Sequence of chain 1.A:
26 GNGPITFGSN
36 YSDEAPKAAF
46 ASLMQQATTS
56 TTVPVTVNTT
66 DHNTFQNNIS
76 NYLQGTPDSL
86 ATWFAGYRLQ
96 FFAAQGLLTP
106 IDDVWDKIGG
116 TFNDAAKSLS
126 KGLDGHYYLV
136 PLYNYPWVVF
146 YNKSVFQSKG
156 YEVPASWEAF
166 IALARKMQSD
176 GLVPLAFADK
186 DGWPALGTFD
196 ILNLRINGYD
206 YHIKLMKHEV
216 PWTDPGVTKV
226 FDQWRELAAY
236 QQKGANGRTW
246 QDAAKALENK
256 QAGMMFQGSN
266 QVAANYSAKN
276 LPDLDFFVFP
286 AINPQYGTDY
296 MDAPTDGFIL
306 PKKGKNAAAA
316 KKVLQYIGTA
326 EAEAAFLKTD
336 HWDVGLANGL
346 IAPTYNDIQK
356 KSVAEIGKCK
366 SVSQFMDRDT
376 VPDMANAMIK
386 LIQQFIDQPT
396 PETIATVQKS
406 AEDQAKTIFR

Binding-site contacts:
Ligand atom C4 contacts residue ARG93 of chain 1.A at 3.8 Å.
Ligand atom O6 contacts residue GLN266 of chain 1.A at 3.1 Å (h-bond).
Ligand atom O3 contacts residue ASP372 of chain 1.A at 2.6 Å (salt-bridge).
Ligand atom C6 contacts residue PHE370 of chain 1.A at 3.5 Å (hydrophobic).
Ligand atom O3 contacts residue ARG93 of chain 1.A at 2.5 Å (salt-bridge).
Ligand atom O2 contacts residue GLN71 of chain 1.A at 2.5 Å (h-bond).
Ligand atom O4 contacts residue ARG373 of chain 1.A at 2.7 Å (salt-bridge).
Ligand atom O1 contacts residue TYR140 of chain 1.A at 4.0 Å.
Ligand atom O6 contacts residue TRP142 of chain 1.A at 2.8 Å (h-bond).
Ligand atom O3 contacts residue GLN71 of chain 1.A at 3.1 Å (h-bond).
Ligand atom C2 contacts residue HIS67 of chain 1.A at 3.7 Å.
Ligand atom C6 contacts residue TRP142 of chain 1.A at 3.7 Å (hydrophobic).
Ligand atom O5 contacts residue TYR140 of chain 1.A at 3.3 Å (h-bond).
Ligand atom C2 contacts residue ARG93 of chain 1.A at 3.5 Å.
Ligand atom C5 contacts residue ARG373 of chain 1.A at 4.0 Å.
Ligand atom O3 contacts residue TRP188 of chain 1.A at 3.9 Å.
Ligand atom O4 contacts residue ARG93 of chain 1.A at 3.2 Å (salt-bridge).
Ligand atom C4 contacts residue PHE370 of chain 1.A at 3.6 Å (hydrophobic).
Ligand atom O1 contacts residue PHE89 of chain 1.A at 3.9 Å.
Ligand atom O1 contacts residue ARG373 of chain 1.A at 3.6 Å (salt-bridge).
Ligand atom C3 contacts residue TRP188 of chain 1.A at 3.7 Å (hydrophobic).
Ligand atom O2 contacts residue HIS67 of chain 1.A at 2.7 Å (h-bond).
Ligand atom O1 contacts residue HIS67 of chain 1.A at 3.2 Å (h-bond).
Ligand atom C1 contacts residue HIS67 of chain 1.A at 3.7 Å.
Ligand atom O2 contacts residue TRP188 of chain 1.A at 4.0 Å.
Ligand atom C2 contacts residue GLN71 of chain 1.A at 3.5 Å.
Ligand atom C1 contacts residue ARG373 of chain 1.A at 3.7 Å.
Ligand atom C3 contacts residue ARG93 of chain 1.A at 3.4 Å.
Ligand atom C3 contacts residue GLN71 of chain 1.A at 4.0 Å.
Ligand atom C3 contacts residue ASP372 of chain 1.A at 3.4 Å.
Ligand atom C4 contacts residue ARG373 of chain 1.A at 4.0 Å.
Ligand atom C4 contacts residue ASP372 of chain 1.A at 3.3 Å.
Ligand atom O4 contacts residue ASP372 of chain 1.A at 2.6 Å (salt-bridge).
Ligand atom O6 contacts residue PRO299 of chain 1.A at 3.7 Å.
Ligand atom O4 contacts residue PHE370 of chain 1.A at 3.6 Å.
Ligand atom O6 contacts residue TYR140 of chain 1.A at 2.8 Å (h-bond).
Ligand atom C5 contacts residue TRP188 of chain 1.A at 3.8 Å (hydrophobic).
Ligand atom O5 contacts residue ARG373 of chain 1.A at 3.0 Å (salt-bridge).
Ligand atom C2 contacts residue PHE89 of chain 1.A at 4.0 Å (hydrophobic).
Ligand atom C6 contacts residue TYR140 of chain 1.A at 3.8 Å (hydrophobic).

A small-molecule ligand and the protein it binds are described below.
Small molecule (SMILES): OC[C@H]1O[C@@H](O)[C@H](O)[C@@H](O)[C@H]1O